This protein binds this small molecule.
Small molecule (SMILES): CC(=O)N[C@@H]1[C@@H](O)[C@H](O)[C@@H](CO)O[C@H]1O

Binding-site contacts:
Ligand atom O4 contacts residue ILE790 of chain 1.B at 3.9 Å.
Ligand atom O6 contacts residue ILE790 of chain 1.B at 4.4 Å.
Ligand atom C2 contacts residue ASN705 of chain 1.A at 2.5 Å.
Ligand atom C6 contacts residue ILE790 of chain 1.B at 3.8 Å (hydrophobic).
Ligand atom C7 contacts residue ASN705 of chain 1.A at 4.0 Å.
Ligand atom N2 contacts residue ASN705 of chain 1.A at 2.9 Å (h-bond).
Ligand atom C2 contacts residue TYR792 of chain 1.B at 4.0 Å (hydrophobic).
Ligand atom C7 contacts residue TYR792 of chain 1.B at 3.8 Å (hydrophobic).
Ligand atom C5 contacts residue ILE790 of chain 1.B at 4.4 Å (hydrophobic).
Ligand atom O7 contacts residue TYR792 of chain 1.B at 3.2 Å.
Ligand atom C3 contacts residue ASN705 of chain 1.A at 3.8 Å.
Ligand atom O6 contacts residue ASN705 of chain 1.A at 3.9 Å.
Ligand atom O5 contacts residue ASN705 of chain 1.A at 2.4 Å (h-bond).
Ligand atom N2 contacts residue TYR792 of chain 1.B at 4.3 Å.
Ligand atom C4 contacts residue ASN705 of chain 1.A at 4.3 Å.
Ligand atom C5 contacts residue ASN705 of chain 1.A at 3.7 Å.
Ligand atom C4 contacts residue ILE790 of chain 1.B at 3.9 Å (hydrophobic).
Ligand atom C1 contacts residue ASN705 of chain 1.A at 1.4 Å.

Sequence of chain 1.B:
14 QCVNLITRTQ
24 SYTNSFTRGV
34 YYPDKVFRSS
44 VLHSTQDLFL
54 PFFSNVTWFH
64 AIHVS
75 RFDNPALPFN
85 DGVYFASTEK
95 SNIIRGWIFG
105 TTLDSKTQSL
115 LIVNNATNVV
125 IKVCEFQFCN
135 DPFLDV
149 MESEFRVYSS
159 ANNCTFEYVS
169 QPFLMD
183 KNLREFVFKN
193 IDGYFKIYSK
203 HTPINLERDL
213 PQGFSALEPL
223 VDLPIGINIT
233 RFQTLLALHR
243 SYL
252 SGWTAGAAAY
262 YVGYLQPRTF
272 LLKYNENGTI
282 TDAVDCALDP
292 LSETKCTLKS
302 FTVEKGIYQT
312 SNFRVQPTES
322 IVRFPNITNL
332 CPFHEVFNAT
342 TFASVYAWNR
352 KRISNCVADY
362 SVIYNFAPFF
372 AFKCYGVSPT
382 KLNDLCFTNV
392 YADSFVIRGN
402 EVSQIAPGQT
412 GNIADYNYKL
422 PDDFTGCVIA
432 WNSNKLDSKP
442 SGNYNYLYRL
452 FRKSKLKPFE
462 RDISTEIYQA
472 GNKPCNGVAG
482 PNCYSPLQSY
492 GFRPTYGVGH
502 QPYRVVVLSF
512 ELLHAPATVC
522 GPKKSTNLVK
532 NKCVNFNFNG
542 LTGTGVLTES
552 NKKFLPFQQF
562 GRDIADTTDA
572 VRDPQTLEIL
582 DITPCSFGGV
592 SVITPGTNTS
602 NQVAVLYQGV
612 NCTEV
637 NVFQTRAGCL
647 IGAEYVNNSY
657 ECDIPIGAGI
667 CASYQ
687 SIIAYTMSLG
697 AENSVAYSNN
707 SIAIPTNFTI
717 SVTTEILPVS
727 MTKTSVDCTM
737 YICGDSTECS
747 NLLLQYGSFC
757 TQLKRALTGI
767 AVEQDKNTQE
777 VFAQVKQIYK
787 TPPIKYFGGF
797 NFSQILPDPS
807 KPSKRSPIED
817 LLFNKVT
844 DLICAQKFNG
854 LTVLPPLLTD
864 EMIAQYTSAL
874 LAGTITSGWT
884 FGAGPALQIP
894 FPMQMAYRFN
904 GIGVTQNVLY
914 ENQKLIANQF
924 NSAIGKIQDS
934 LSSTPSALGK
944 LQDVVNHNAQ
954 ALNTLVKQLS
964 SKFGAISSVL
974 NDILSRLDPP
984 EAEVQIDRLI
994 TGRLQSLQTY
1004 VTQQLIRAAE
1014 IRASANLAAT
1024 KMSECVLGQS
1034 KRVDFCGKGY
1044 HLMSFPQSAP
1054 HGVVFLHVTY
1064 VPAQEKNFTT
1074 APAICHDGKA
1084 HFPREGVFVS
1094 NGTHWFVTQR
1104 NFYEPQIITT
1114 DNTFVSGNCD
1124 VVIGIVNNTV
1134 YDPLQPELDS

Sequence of chain 1.A:
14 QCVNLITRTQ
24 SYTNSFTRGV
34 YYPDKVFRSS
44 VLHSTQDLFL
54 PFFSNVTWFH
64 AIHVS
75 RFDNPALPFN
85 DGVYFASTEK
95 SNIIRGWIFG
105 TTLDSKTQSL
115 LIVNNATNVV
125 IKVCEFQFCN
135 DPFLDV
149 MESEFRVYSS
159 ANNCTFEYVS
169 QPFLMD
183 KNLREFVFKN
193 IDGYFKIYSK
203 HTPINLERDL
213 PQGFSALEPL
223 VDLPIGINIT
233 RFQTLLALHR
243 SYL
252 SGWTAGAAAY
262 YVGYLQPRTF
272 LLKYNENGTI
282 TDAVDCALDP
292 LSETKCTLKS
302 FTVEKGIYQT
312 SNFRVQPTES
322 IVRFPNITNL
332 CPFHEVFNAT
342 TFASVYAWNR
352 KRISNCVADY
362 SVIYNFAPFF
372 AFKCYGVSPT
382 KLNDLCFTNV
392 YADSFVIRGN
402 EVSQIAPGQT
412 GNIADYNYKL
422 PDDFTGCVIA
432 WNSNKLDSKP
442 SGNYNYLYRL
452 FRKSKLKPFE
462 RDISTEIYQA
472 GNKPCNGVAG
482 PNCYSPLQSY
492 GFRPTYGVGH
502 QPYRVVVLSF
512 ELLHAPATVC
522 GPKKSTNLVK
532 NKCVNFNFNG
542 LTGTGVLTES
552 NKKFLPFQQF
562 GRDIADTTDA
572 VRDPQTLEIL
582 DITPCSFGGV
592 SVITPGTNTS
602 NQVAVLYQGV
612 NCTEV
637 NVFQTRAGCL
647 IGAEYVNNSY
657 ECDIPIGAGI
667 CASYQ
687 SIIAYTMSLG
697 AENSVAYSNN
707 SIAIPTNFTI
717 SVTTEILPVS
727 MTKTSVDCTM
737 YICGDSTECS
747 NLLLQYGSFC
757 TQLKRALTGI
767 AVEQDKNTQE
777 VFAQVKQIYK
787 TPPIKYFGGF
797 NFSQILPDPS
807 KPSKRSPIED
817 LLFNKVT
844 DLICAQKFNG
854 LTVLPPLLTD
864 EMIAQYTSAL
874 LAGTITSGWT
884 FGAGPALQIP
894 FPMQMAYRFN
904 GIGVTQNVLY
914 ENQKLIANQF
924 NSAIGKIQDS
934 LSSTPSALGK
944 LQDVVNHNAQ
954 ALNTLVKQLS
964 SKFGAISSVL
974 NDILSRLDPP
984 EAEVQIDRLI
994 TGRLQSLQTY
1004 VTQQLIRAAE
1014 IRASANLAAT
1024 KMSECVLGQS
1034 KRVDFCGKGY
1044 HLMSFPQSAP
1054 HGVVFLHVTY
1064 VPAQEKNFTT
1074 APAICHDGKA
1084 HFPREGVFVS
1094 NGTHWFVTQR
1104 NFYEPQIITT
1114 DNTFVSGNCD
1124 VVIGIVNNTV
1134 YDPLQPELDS